Binding-site contacts:
Ligand atom C3 contacts residue ASN1774 of chain 1.A at 3.8 Å.
Ligand atom C7 contacts residue ASN1774 of chain 1.A at 4.0 Å.
Ligand atom C1 contacts residue ASN1774 of chain 1.A at 1.4 Å.
Ligand atom C7 contacts residue ALA1773 of chain 1.A at 4.0 Å (hydrophobic).
Ligand atom C5 contacts residue ASN1774 of chain 1.A at 3.7 Å.
Ligand atom N2 contacts residue ASN1774 of chain 1.A at 3.0 Å (h-bond).
Ligand atom C8 contacts residue ALA1773 of chain 1.A at 3.7 Å (hydrophobic).
Ligand atom C2 contacts residue ASN1774 of chain 1.A at 2.5 Å.
Ligand atom O7 contacts residue ALA1773 of chain 1.A at 4.1 Å.
Ligand atom C4 contacts residue ASN1774 of chain 1.A at 4.3 Å.
Ligand atom N2 contacts residue ALA1773 of chain 1.A at 4.5 Å.
Ligand atom O5 contacts residue ASN1774 of chain 1.A at 2.4 Å (h-bond).

This protein binds this small molecule.
Small molecule (SMILES): CC(=O)N[C@@H]1[C@@H](O)[C@H](O)[C@@H](CO)O[C@H]1O

Sequence of chain 1.A:
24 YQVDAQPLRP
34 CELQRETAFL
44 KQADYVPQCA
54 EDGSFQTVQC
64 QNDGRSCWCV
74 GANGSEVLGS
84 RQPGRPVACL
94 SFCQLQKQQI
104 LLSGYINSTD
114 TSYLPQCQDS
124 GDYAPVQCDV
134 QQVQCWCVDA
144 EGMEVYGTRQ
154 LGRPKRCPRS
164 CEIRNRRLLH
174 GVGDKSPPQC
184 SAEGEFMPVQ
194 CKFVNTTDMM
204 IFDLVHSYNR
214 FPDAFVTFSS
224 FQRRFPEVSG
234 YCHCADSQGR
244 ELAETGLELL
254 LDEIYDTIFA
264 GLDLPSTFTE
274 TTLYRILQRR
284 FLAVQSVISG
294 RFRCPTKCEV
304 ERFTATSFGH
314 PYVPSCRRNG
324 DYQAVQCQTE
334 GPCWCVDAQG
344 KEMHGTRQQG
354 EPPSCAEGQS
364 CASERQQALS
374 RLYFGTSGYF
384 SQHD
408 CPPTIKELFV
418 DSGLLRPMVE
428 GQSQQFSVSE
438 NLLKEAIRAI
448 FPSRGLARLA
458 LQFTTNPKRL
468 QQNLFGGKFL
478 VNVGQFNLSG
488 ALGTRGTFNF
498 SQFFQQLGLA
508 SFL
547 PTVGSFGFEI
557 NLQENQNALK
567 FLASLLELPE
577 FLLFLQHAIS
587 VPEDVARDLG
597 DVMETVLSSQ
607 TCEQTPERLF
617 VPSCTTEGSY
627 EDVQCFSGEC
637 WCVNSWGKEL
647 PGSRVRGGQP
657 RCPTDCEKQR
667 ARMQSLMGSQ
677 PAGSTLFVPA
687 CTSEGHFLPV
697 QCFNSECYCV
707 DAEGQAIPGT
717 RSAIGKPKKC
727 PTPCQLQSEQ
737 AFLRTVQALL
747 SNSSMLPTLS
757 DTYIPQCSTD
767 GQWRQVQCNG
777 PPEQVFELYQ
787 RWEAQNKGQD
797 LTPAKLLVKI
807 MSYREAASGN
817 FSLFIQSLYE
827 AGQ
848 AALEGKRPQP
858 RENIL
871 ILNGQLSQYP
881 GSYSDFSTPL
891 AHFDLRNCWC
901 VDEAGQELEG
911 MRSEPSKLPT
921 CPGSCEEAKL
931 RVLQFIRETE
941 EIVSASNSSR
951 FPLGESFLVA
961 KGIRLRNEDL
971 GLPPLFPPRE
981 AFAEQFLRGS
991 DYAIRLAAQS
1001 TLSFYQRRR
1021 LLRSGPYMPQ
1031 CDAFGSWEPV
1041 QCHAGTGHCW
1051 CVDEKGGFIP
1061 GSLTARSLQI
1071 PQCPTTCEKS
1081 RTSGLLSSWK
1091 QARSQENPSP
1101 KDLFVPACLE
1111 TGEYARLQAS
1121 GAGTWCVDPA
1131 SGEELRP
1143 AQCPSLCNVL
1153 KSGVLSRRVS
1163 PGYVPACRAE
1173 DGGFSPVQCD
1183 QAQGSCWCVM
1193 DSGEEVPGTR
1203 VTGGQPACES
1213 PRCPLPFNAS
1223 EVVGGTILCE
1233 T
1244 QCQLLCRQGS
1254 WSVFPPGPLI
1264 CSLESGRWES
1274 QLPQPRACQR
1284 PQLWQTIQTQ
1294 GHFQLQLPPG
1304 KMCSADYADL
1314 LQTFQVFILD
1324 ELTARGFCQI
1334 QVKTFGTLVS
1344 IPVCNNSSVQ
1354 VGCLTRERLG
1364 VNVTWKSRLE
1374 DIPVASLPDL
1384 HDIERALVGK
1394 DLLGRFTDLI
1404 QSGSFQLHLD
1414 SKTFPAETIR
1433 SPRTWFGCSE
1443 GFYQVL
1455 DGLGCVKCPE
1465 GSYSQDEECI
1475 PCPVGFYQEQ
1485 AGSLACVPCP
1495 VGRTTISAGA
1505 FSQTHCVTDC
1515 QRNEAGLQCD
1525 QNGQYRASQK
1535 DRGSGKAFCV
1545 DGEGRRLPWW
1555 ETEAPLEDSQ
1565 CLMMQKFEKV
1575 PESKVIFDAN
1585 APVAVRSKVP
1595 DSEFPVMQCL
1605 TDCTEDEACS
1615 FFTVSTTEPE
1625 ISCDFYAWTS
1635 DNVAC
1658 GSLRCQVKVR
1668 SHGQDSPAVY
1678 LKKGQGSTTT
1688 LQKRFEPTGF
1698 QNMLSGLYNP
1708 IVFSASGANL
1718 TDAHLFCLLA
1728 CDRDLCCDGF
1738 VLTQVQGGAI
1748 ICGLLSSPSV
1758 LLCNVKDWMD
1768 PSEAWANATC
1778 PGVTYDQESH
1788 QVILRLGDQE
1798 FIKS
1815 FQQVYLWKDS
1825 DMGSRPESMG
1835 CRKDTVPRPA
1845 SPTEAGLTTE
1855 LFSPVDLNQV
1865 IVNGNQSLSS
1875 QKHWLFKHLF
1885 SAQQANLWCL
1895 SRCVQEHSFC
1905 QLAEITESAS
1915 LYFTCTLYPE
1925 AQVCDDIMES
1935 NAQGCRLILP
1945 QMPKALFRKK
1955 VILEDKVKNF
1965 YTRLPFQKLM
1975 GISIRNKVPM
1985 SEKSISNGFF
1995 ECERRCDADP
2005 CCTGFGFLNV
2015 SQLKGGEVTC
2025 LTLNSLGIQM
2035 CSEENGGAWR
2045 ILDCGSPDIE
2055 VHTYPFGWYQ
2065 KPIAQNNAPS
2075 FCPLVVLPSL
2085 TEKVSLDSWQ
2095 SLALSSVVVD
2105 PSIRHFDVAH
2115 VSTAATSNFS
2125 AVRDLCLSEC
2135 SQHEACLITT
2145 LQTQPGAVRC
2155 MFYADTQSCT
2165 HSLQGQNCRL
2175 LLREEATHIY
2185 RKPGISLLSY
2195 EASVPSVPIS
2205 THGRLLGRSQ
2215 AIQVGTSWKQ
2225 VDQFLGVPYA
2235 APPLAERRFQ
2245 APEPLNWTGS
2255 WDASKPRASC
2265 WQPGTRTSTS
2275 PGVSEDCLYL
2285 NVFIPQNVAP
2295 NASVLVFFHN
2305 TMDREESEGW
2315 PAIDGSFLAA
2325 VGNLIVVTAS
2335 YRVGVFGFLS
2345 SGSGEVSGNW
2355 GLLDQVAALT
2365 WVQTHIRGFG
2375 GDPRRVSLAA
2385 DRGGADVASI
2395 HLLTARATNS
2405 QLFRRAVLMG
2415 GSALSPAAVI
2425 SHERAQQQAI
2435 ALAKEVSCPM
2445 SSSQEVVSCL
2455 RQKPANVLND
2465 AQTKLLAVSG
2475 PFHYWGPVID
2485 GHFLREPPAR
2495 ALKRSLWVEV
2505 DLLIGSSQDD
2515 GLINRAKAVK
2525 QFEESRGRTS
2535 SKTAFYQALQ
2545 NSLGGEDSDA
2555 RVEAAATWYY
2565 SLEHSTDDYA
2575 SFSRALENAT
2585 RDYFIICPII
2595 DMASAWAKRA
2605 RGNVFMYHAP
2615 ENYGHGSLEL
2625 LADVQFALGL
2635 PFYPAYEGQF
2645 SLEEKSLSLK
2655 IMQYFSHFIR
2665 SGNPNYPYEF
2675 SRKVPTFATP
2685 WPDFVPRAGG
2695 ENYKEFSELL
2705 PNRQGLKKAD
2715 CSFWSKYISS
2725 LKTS